This protein binds this small molecule.
Small molecule (SMILES): Nc1ncnc2c1ncn2[C@@H]1O[C@H](COP(=O)(O)OP(=O)(O)OP(O)(O)=S)[C@@H](O)[C@H]1O

Binding-site contacts:
Ligand atom N1 contacts residue ASN505 of chain 1.E at 3.3 Å (h-bond).
Ligand atom S1G contacts residue ASP51 of chain 1.E at 3.6 Å.
Ligand atom O2G contacts residue GLY52 of chain 1.E at 3.6 Å (h-bond).
Ligand atom N1 contacts residue LEU506 of chain 1.E at 3.2 Å (h-bond).
Ligand atom S1G contacts residue ASP86 of chain 1.E at 3.0 Å (salt-bridge).
Ligand atom O3A contacts residue THR89 of chain 1.E at 3.6 Å.
Ligand atom O3G contacts residue ASP86 of chain 1.E at 3.4 Å.
Ligand atom O2A contacts residue GLY32 of chain 1.E at 2.8 Å (h-bond).
Ligand atom O3G contacts residue THR88 of chain 1.E at 3.6 Å (h-bond).
Ligand atom O3' contacts residue ASP521 of chain 1.E at 2.9 Å (salt-bridge).
Ligand atom O2G contacts residue ASP51 of chain 1.E at 3.2 Å (salt-bridge).
Ligand atom O2B contacts residue THR89 of chain 1.E at 2.9 Å (h-bond).
Ligand atom O2G contacts residue THR88 of chain 1.E at 3.1 Å (h-bond).
Ligand atom O2B contacts residue GLY87 of chain 1.E at 3.4 Å.
Ligand atom PA contacts residue K1 of chain 1.BA at 3.1 Å.
Ligand atom PG contacts residue THR88 of chain 1.E at 3.7 Å.
Ligand atom O3B contacts residue THR89 of chain 1.E at 3.5 Å (h-bond).
Ligand atom C3' contacts residue ASP521 of chain 1.E at 3.3 Å.
Ligand atom O2' contacts residue ASP521 of chain 1.E at 3.3 Å (salt-bridge).
Ligand atom O3B contacts residue THR88 of chain 1.E at 3.7 Å.
Ligand atom O2A contacts residue K1 of chain 1.BA at 2.9 Å.
Ligand atom O3G contacts residue GLY87 of chain 1.E at 2.7 Å (h-bond).
Ligand atom C2 contacts residue MET504 of chain 1.E at 3.6 Å (hydrophobic).
Ligand atom O1B contacts residue GLY87 of chain 1.E at 3.5 Å (h-bond).
Ligand atom O3' contacts residue GLN474 of chain 1.E at 3.2 Å (h-bond).
Ligand atom S1G contacts residue MG1 of chain 1.AA at 1.6 Å.
Ligand atom O1A contacts residue K1 of chain 1.BA at 2.6 Å.
Ligand atom O2' contacts residue GLY430 of chain 1.E at 3.7 Å.
Ligand atom O2B contacts residue THR90 of chain 1.E at 3.2 Å (h-bond).
Ligand atom O2A contacts residue MET31 of chain 1.E at 3.5 Å.
Ligand atom O2' contacts residue GLY429 of chain 1.E at 2.8 Å (h-bond).
Ligand atom N6 contacts residue ASN505 of chain 1.E at 3.0 Å (h-bond).
Ligand atom PG contacts residue MG1 of chain 1.AA at 3.4 Å.
Ligand atom C2' contacts residue ASP521 of chain 1.E at 3.4 Å.
Ligand atom O1B contacts residue ASP86 of chain 1.E at 3.0 Å (salt-bridge).
Ligand atom O2G contacts residue VAL53 of chain 1.E at 3.3 Å (h-bond).
Ligand atom N1 contacts residue ILE519 of chain 1.E at 3.7 Å.
Ligand atom O3G contacts residue ASP81 of chain 1.E at 3.4 Å (salt-bridge).
Ligand atom O2B contacts residue THR88 of chain 1.E at 2.9 Å (h-bond).
Ligand atom C6 contacts residue ASN505 of chain 1.E at 3.5 Å.

Sequence of chain 1.E:
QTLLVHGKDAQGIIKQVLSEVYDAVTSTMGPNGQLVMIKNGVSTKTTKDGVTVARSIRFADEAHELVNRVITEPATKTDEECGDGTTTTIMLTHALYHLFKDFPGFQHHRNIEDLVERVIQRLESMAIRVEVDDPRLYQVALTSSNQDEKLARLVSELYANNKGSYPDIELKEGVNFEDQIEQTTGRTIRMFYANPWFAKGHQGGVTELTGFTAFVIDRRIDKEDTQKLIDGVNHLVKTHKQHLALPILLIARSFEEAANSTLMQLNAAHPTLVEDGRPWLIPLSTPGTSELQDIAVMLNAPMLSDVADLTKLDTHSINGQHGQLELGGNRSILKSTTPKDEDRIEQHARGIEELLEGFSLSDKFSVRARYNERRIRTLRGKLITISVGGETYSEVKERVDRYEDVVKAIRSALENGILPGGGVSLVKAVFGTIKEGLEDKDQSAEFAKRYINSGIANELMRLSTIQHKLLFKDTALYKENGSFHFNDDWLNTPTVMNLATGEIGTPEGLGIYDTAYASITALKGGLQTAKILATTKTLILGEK